A small-molecule ligand and the protein it binds are described below.
Small molecule (SMILES): CC(=O)N[C@@H]1[C@@H](O)[C@H](O)[C@@H](CO)O[C@H]1O

Binding-site contacts:
Ligand atom C4 contacts residue ASN331 of chain 1.A at 4.2 Å.
Ligand atom C5 contacts residue ASN331 of chain 1.A at 3.7 Å.
Ligand atom C1 contacts residue ASN331 of chain 1.A at 1.4 Å.
Ligand atom O7 contacts residue NAG1 of chain 1.N at 4.5 Å.
Ligand atom O7 contacts residue SER327 of chain 1.A at 4.1 Å.
Ligand atom O7 contacts residue GLY328 of chain 1.A at 3.9 Å.
Ligand atom C8 contacts residue GLY328 of chain 1.A at 4.2 Å.
Ligand atom C8 contacts residue ASN331 of chain 1.A at 3.4 Å.
Ligand atom C2 contacts residue ASN331 of chain 1.A at 2.4 Å.
Ligand atom O5 contacts residue ASN331 of chain 1.A at 2.4 Å (h-bond).
Ligand atom C7 contacts residue GLY328 of chain 1.A at 4.3 Å.
Ligand atom O7 contacts residue NAG2 of chain 1.N at 3.8 Å.
Ligand atom C7 contacts residue ASN331 of chain 1.A at 3.3 Å.
Ligand atom C3 contacts residue ASN331 of chain 1.A at 3.8 Å.
Ligand atom N2 contacts residue ASN331 of chain 1.A at 2.9 Å (h-bond).
Ligand atom C2 contacts residue NAG2 of chain 1.N at 4.5 Å.
Ligand atom N2 contacts residue NAG2 of chain 1.N at 3.4 Å.
Ligand atom C7 contacts residue NAG2 of chain 1.N at 4.0 Å.
Ligand atom O7 contacts residue ASN331 of chain 1.A at 4.2 Å.

Sequence of chain 1.A:
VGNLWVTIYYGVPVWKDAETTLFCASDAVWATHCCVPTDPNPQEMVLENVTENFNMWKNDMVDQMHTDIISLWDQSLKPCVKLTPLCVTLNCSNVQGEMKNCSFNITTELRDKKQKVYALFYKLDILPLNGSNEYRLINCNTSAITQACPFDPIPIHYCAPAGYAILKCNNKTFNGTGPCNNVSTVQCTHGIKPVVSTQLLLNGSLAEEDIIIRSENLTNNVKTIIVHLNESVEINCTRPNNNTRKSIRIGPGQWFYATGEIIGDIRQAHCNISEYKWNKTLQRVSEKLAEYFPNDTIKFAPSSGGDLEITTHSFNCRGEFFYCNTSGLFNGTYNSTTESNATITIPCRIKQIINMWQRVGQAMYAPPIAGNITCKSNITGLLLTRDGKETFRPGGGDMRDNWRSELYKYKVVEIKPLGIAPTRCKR